A protein and the small-molecule ligand that binds it are described below.
Small molecule (SMILES): CC(=O)O[C@H]1C(=O)[C@@]2(C)[C@H]([C@H](OC(=O)c3ccccc3)[C@]3(O)C[C@H](OC(=O)[C@H](O)[C@@H](NC(=O)c4ccccc4)c4ccccc4)C(C)=C1C3(C)C)[C@]1(OC(C)=O)CO[C@@H]1C[C@@H]2O

Binding-site contacts:
Ligand atom O07 contacts residue GLN279 of chain 1.B at 3.6 Å.
Ligand atom C32 contacts residue ASP26 of chain 1.B at 3.3 Å.
Ligand atom O06 contacts residue THR274 of chain 1.B at 3.0 Å (h-bond).
Ligand atom C34 contacts residue GLU22 of chain 1.B at 3.7 Å.
Ligand atom C39 contacts residue PHE270 of chain 1.B at 3.8 Å (hydrophobic).
Ligand atom O07 contacts residue THR274 of chain 1.B at 3.6 Å (h-bond).
Ligand atom C07 contacts residue HIS227 of chain 1.B at 3.8 Å.
Ligand atom C19 contacts residue THR274 of chain 1.B at 3.5 Å.
Ligand atom C41 contacts residue GLU27 of chain 1.B at 3.6 Å.
Ligand atom C08 contacts residue HIS227 of chain 1.B at 3.7 Å.
Ligand atom O06 contacts residue LEU273 of chain 1.B at 3.4 Å.
Ligand atom C15 contacts residue PRO272 of chain 1.B at 3.4 Å (hydrophobic).
Ligand atom C33 contacts residue ASP26 of chain 1.B at 3.5 Å.
Ligand atom C44 contacts residue GLY360 of chain 1.B at 3.5 Å.
Ligand atom C14 contacts residue THR274 of chain 1.B at 3.8 Å.
Ligand atom C13 contacts residue PHE270 of chain 1.B at 3.6 Å (hydrophobic).
Ligand atom O10 contacts residue GLN279 of chain 1.B at 3.6 Å.
Ligand atom C14 contacts residue LEU215 of chain 1.B at 3.7 Å (hydrophobic).
Ligand atom C33 contacts residue GLU22 of chain 1.B at 3.5 Å.
Ligand atom C07 contacts residue LEU215 of chain 1.B at 3.8 Å (hydrophobic).
Ligand atom C16 contacts residue THR274 of chain 1.B at 3.7 Å.
Ligand atom C42 contacts residue VAL23 of chain 1.B at 3.5 Å (hydrophobic).
Ligand atom C41 contacts residue PRO358 of chain 1.B at 3.8 Å (hydrophobic).
Ligand atom O13 contacts residue ARG359 of chain 1.B at 2.7 Å (salt-bridge).
Ligand atom C28 contacts residue ARG359 of chain 1.B at 3.2 Å.
Ligand atom C19 contacts residue ARG276 of chain 1.B at 3.8 Å.
Ligand atom O05 contacts residue LEU361 of chain 1.B at 3.5 Å.
Ligand atom C36 contacts residue HIS227 of chain 1.B at 3.8 Å.
Ligand atom C27 contacts residue ARG359 of chain 1.B at 3.2 Å.
Ligand atom O12 contacts residue ARG359 of chain 1.B at 3.1 Å (salt-bridge).
Ligand atom C41 contacts residue VAL23 of chain 1.B at 3.5 Å (hydrophobic).
Ligand atom C40 contacts residue SER234 of chain 1.B at 3.3 Å.
Ligand atom O06 contacts residue LEU215 of chain 1.B at 3.7 Å.
Ligand atom C07 contacts residue ASP224 of chain 1.B at 3.5 Å.
Ligand atom C41 contacts residue SER234 of chain 1.B at 3.4 Å.
Ligand atom C42 contacts residue PRO358 of chain 1.B at 3.8 Å (hydrophobic).
Ligand atom O03 contacts residue ARG276 of chain 1.B at 3.0 Å (salt-bridge).
Ligand atom C39 contacts residue ALA231 of chain 1.B at 3.7 Å (hydrophobic).
Ligand atom O14 contacts residue HIS227 of chain 1.B at 2.8 Å (h-bond).
Ligand atom C30 contacts residue HIS227 of chain 1.B at 3.5 Å.

Sequence of chain 1.B:
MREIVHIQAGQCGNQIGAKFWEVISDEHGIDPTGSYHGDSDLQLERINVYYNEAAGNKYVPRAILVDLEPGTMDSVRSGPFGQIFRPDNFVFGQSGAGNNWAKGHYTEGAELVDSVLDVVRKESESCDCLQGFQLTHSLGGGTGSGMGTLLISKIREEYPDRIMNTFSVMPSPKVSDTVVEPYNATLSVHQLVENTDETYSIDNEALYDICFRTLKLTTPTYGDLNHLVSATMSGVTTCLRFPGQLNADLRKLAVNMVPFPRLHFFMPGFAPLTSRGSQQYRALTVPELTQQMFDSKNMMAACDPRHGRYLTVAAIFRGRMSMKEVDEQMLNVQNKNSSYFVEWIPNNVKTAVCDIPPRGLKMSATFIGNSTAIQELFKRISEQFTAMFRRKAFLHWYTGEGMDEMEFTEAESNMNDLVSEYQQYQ